Binding-site contacts:
Ligand atom CAR contacts residue ARG60 of chain 2.A at 3.8 Å.
Ligand atom CAF contacts residue ALA61 of chain 2.A at 3.9 Å (hydrophobic).
Ligand atom CAU contacts residue ARG133 of chain 2.A at 4.4 Å.
Ligand atom CAG contacts residue ARG60 of chain 2.A at 4.0 Å.
Ligand atom CAK contacts residue ARG64 of chain 2.A at 3.6 Å.
Ligand atom CAM contacts residue ASN179 of chain 2.A at 3.2 Å.
Ligand atom PAV contacts residue ARG133 of chain 2.A at 3.6 Å.
Ligand atom OAB contacts residue ASN179 of chain 2.A at 4.2 Å.
Ligand atom CAG contacts residue GLY57 of chain 2.A at 4.5 Å.
Ligand atom CAM contacts residue ARG133 of chain 2.A at 4.1 Å.
Ligand atom CAH contacts residue LEU178 of chain 2.A at 4.0 Å (hydrophobic).
Ligand atom CAI contacts residue ASN179 of chain 2.A at 3.2 Å.
Ligand atom OAC contacts residue ARG60 of chain 2.A at 2.8 Å (salt-bridge).
Ligand atom OAD contacts residue LYS53 of chain 2.A at 4.4 Å.
Ligand atom CAG contacts residue ALA61 of chain 2.A at 4.3 Å (hydrophobic).
Ligand atom OAB contacts residue ARG133 of chain 2.A at 2.8 Å (salt-bridge).
Ligand atom OAB contacts residue ARG60 of chain 2.A at 4.2 Å.
Ligand atom PAV contacts residue TYR134 of chain 2.A at 3.9 Å.
Ligand atom CL1 contacts residue ARG60 of chain 2.A at 4.4 Å.
Ligand atom PAV contacts residue ARG60 of chain 2.A at 3.7 Å.
Ligand atom OAC contacts residue ARG133 of chain 2.A at 2.8 Å (salt-bridge).
Ligand atom CAL contacts residue VAL182 of chain 2.A at 4.3 Å (hydrophobic).
Ligand atom CAF contacts residue GLY57 of chain 2.A at 3.3 Å.
Ligand atom NAO contacts residue ARG60 of chain 2.A at 4.0 Å.
Ligand atom CAH contacts residue ASN230 of chain 2.A at 4.4 Å.
Ligand atom CAJ contacts residue ARG60 of chain 2.A at 4.1 Å.
Ligand atom CAK contacts residue ARG60 of chain 2.A at 3.9 Å.
Ligand atom CAH contacts residue VAL182 of chain 2.A at 3.8 Å (hydrophobic).
Ligand atom CAH contacts residue ASN179 of chain 2.A at 4.5 Å.
Ligand atom CAG contacts residue ARG64 of chain 2.A at 3.7 Å.
Ligand atom CAJ contacts residue GLY57 of chain 2.A at 3.5 Å.
Ligand atom CAI contacts residue VAL182 of chain 2.A at 4.0 Å (hydrophobic).
Ligand atom OAB contacts residue TYR134 of chain 2.A at 2.7 Å (h-bond).
Ligand atom CAF contacts residue ARG60 of chain 2.A at 3.8 Å.
Ligand atom OAC contacts residue TYR134 of chain 2.A at 4.0 Å.
Ligand atom OAD contacts residue ARG60 of chain 2.A at 3.0 Å (salt-bridge).
Ligand atom CAI contacts residue LEU178 of chain 2.A at 3.8 Å (hydrophobic).
Ligand atom CAS contacts residue ARG60 of chain 2.A at 3.7 Å.
Ligand atom OAD contacts residue TYR134 of chain 2.A at 4.2 Å.

The protein below binds the small molecule below.
Small molecule (SMILES): O=C(COc1ccccc1P(=O)(O)O)Nc1ccccc1Cl

Sequence of chain 2.A:
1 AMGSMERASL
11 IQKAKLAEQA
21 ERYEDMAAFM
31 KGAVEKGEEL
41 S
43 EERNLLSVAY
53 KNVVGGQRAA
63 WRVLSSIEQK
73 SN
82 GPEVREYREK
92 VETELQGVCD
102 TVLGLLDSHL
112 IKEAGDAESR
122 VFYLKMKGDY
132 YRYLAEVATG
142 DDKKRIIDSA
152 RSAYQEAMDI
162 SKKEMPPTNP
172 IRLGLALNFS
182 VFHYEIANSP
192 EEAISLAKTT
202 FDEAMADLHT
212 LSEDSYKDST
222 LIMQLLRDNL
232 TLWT